Sequence of chain 28.E:
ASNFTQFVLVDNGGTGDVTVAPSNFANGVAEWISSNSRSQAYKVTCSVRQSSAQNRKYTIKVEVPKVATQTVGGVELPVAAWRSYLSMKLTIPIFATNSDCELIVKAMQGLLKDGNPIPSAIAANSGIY

Binding-site contacts:
Ligand atom OP1 contacts residue TYR85 of chain 17.E at 3.5 Å (h-bond).
Ligand atom C5' contacts residue TYR85 of chain 17.E at 4.0 Å (hydrophobic).
Ligand atom OP2 contacts residue GLU63 of chain 17.E at 3.6 Å (salt-bridge).
Ligand atom N9 contacts residue TYR85 of chain 17.E at 4.0 Å.
Ligand atom C8 contacts residue THR45 of chain 17.E at 3.8 Å.
Ligand atom C5 contacts residue VAL29 of chain 17.E at 4.0 Å (hydrophobic).
Ligand atom N6 contacts residue THR91 of chain 28.E at 3.5 Å (h-bond).
Ligand atom N7 contacts residue LYS61 of chain 17.E at 3.7 Å.
Ligand atom N6 contacts residue THR59 of chain 17.E at 2.8 Å (h-bond).
Ligand atom N1 contacts residue TYR85 of chain 17.E at 3.5 Å.
Ligand atom C6 contacts residue THR59 of chain 17.E at 3.6 Å.
Ligand atom P contacts residue LYS43 of chain 17.E at 3.2 Å.
Ligand atom C5 contacts residue LYS61 of chain 17.E at 3.7 Å.
Ligand atom O6 contacts residue LYS61 of chain 17.E at 3.0 Å (salt-bridge).
Ligand atom N1 contacts residue THR59 of chain 17.E at 3.5 Å.
Ligand atom C6 contacts residue THR45 of chain 17.E at 3.1 Å.
Ligand atom N9 contacts residue LYS61 of chain 17.E at 3.7 Å.
Ligand atom N6 contacts residue LYS61 of chain 17.E at 4.1 Å.
Ligand atom N1 contacts residue SER47 of chain 17.E at 2.9 Å (h-bond).
Ligand atom N7 contacts residue THR45 of chain 17.E at 2.5 Å (h-bond).
Ligand atom C4 contacts residue LYS61 of chain 17.E at 3.7 Å.
Ligand atom C2 contacts residue SER47 of chain 17.E at 3.4 Å.
Ligand atom C8 contacts residue TYR85 of chain 17.E at 3.8 Å (hydrophobic).
Ligand atom C6 contacts residue TYR85 of chain 17.E at 3.4 Å (hydrophobic).
Ligand atom OP1 contacts residue LYS43 of chain 17.E at 2.9 Å (salt-bridge).
Ligand atom N6 contacts residue TYR85 of chain 17.E at 3.4 Å.
Ligand atom N7 contacts residue TYR85 of chain 17.E at 3.7 Å.
Ligand atom P contacts residue TYR85 of chain 17.E at 3.7 Å.
Ligand atom C6 contacts residue SER47 of chain 17.E at 3.9 Å.
Ligand atom C4 contacts residue TYR85 of chain 17.E at 3.8 Å (hydrophobic).
Ligand atom C2 contacts residue THR59 of chain 17.E at 4.1 Å.
Ligand atom C5 contacts residue TYR85 of chain 17.E at 3.5 Å (hydrophobic).
Ligand atom C5 contacts residue THR45 of chain 17.E at 3.1 Å.
Ligand atom N6 contacts residue SER47 of chain 17.E at 4.1 Å.
Ligand atom C8 contacts residue LYS61 of chain 17.E at 3.7 Å.
Ligand atom OP2 contacts residue LYS43 of chain 17.E at 2.7 Å (salt-bridge).
Ligand atom N6 contacts residue THR45 of chain 17.E at 2.5 Å (h-bond).
Ligand atom C6 contacts residue VAL29 of chain 17.E at 4.1 Å (hydrophobic).
Ligand atom N6 contacts residue CYS46 of chain 17.E at 3.4 Å (h-bond).
Ligand atom C6 contacts residue LYS61 of chain 17.E at 3.8 Å.

This small molecule binds to this protein.
Small molecule (SMILES): Nc1nc(=O)c2ncn([C@@H]3O[C@H](CO[P](=O)(O)O[C@H]4[C@@H](O)[C@H](n5cnc6c(N)ncnc65)O[C@@H]4CO[P](=O)(O)O[C@@H]4[C@@H](O)[C@H](n5cnc6c(N)ncnc65)O[C@@H]4COP(=O)=O)[C@@H](O)[C@H]3O)c2[nH]1

Sequence of chain 17.E:
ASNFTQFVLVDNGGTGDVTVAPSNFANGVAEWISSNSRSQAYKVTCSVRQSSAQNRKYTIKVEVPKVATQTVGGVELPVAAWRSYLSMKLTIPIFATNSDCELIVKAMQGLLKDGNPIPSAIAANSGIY